Binding-site contacts:
Ligand atom N21 contacts residue MET810 of chain 1.A at 3.1 Å (h-bond).
Ligand atom N23 contacts residue MET810 of chain 1.A at 3.9 Å.
Ligand atom C22 contacts residue TYR724 of chain 1.A at 3.5 Å (hydrophobic).
Ligand atom C2 contacts residue ILE820 of chain 1.A at 3.4 Å (hydrophobic).
Ligand atom C31 contacts residue ASP698 of chain 1.A at 3.5 Å.
Ligand atom C15 contacts residue LYS747 of chain 1.A at 3.7 Å.
Ligand atom C22 contacts residue GLU737 of chain 1.A at 3.1 Å.
Ligand atom C27 contacts residue ASP821 of chain 1.A at 3.6 Å.
Ligand atom C22 contacts residue ILE736 of chain 1.A at 3.8 Å (hydrophobic).
Ligand atom C11 contacts residue LYS747 of chain 1.A at 3.5 Å.
Ligand atom N1 contacts residue ILE820 of chain 1.A at 3.5 Å.
Ligand atom C8 contacts residue MET810 of chain 1.A at 3.4 Å (hydrophobic).
Ligand atom N7 contacts residue ILE688 of chain 1.A at 3.7 Å.
Ligand atom C6 contacts residue ILE820 of chain 1.A at 3.8 Å (hydrophobic).
Ligand atom C25 contacts residue ASP821 of chain 1.A at 3.8 Å.
Ligand atom C28 contacts residue ASP821 of chain 1.A at 3.8 Å.
Ligand atom N26 contacts residue ASP821 of chain 1.A at 3.7 Å.
Ligand atom C31 contacts residue LEU695 of chain 1.A at 3.8 Å (hydrophobic).
Ligand atom N19 contacts residue ILE738 of chain 1.A at 3.8 Å.
Ligand atom N7 contacts residue ILE820 of chain 1.A at 3.8 Å.
Ligand atom O33 contacts residue MET661 of chain 1.A at 3.0 Å.
Ligand atom C18 contacts residue GLU737 of chain 1.A at 3.8 Å.
Ligand atom C14 contacts residue ALA662 of chain 1.A at 3.8 Å (hydrophobic).
Ligand atom C29 contacts residue MET661 of chain 1.A at 3.9 Å (hydrophobic).
Ligand atom O30 contacts residue ASP821 of chain 1.A at 3.7 Å.
Ligand atom C9 contacts residue THR744 of chain 1.A at 3.8 Å.
Ligand atom C3 contacts residue ILE820 of chain 1.A at 3.8 Å (hydrophobic).
Ligand atom O34 contacts residue LYS659 of chain 1.A at 2.8 Å (salt-bridge).
Ligand atom O30 contacts residue LYS690 of chain 1.A at 3.5 Å (salt-bridge).
Ligand atom O33 contacts residue ALA662 of chain 1.A at 2.6 Å (h-bond).
Ligand atom C20 contacts residue VAL739 of chain 1.A at 3.8 Å (hydrophobic).
Ligand atom C4 contacts residue MET810 of chain 1.A at 3.7 Å (hydrophobic).
Ligand atom N23 contacts residue VAL739 of chain 1.A at 2.9 Å (h-bond).
Ligand atom C31 contacts residue ASP821 of chain 1.A at 3.4 Å.
Ligand atom C20 contacts residue MET810 of chain 1.A at 3.6 Å (hydrophobic).
Ligand atom C3 contacts residue MET810 of chain 1.A at 3.8 Å (hydrophobic).
Ligand atom N17 contacts residue ILE820 of chain 1.A at 3.8 Å.
Ligand atom N13 contacts residue LYS747 of chain 1.A at 3.6 Å (salt-bridge).
Ligand atom N19 contacts residue VAL739 of chain 1.A at 3.2 Å (h-bond).
Ligand atom N23 contacts residue ILE738 of chain 1.A at 3.6 Å.

This protein binds this small molecule.
Small molecule (SMILES): COc1ccc(Nc2ncc(CN3CCN(S(C)(=O)=O)CC3)cc2-c2nc(C)nc(N)n2)cn1

Sequence of chain 1.A:
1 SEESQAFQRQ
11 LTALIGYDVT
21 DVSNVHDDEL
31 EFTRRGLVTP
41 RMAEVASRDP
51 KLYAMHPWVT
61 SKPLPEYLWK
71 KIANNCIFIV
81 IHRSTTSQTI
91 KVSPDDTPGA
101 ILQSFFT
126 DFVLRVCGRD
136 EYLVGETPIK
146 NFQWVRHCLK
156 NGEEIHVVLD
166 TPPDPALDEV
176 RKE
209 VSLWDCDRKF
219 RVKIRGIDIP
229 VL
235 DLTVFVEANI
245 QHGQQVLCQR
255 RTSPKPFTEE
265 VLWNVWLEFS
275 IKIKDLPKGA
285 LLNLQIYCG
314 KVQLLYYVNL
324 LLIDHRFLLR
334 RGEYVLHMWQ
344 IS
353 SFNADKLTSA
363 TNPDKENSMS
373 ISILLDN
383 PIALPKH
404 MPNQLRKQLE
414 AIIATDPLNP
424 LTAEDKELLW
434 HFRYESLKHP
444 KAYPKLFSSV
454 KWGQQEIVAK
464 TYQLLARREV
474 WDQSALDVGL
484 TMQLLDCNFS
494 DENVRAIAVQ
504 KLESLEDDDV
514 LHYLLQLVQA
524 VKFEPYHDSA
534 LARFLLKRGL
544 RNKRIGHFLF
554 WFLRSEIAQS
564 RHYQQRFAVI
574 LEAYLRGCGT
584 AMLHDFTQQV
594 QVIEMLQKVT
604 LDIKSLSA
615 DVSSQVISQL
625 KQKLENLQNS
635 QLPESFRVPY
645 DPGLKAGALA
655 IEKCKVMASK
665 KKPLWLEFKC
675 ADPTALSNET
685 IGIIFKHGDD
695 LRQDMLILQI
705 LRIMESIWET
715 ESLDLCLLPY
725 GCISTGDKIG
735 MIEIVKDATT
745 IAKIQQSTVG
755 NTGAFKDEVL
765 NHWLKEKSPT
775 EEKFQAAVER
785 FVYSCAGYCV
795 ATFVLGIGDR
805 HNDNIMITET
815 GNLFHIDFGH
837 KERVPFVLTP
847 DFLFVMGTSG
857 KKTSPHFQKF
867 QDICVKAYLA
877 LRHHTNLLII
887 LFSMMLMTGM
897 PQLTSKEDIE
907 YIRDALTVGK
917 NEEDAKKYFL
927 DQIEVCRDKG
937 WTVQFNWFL